Sequence of chain 1.A:
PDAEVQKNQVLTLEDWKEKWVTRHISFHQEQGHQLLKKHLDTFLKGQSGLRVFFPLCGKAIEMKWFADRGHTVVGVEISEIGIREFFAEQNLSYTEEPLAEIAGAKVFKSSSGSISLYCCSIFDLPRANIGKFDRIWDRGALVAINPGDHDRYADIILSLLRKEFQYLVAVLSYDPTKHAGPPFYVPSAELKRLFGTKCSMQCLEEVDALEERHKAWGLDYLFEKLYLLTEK

A protein and the small-molecule ligand that binds it are described below.
Small molecule (SMILES): Sc1ncnc2[nH]cnc12

Binding-site contacts:
Ligand atom C5 contacts residue THR70 of chain 1.A at 3.4 Å.
Ligand atom C6 contacts residue GLN194 of chain 1.A at 3.7 Å.
Ligand atom N7 contacts residue THR70 of chain 1.A at 3.9 Å.
Ligand atom C2 contacts residue LEU256 of chain 1.A at 3.7 Å (hydrophobic).
Ligand atom N7 contacts residue HIS67 of chain 1.A at 3.4 Å (h-bond).
Ligand atom S6 contacts residue THR70 of chain 1.A at 4.3 Å.
Ligand atom C2 contacts residue GLN194 of chain 1.A at 2.8 Å.
Ligand atom C5 contacts residue LEU232 of chain 1.A at 4.1 Å (hydrophobic).
Ligand atom S6 contacts residue LEU232 of chain 1.A at 4.0 Å.
Ligand atom N1 contacts residue THR70 of chain 1.A at 3.7 Å.
Ligand atom N3 contacts residue GLN194 of chain 1.A at 4.1 Å.
Ligand atom C2 contacts residue THR70 of chain 1.A at 3.7 Å.
Ligand atom S6 contacts residue HIS67 of chain 1.A at 3.5 Å (h-bond).
Ligand atom C5 contacts residue HIS67 of chain 1.A at 4.5 Å.
Ligand atom C8 contacts residue HIS67 of chain 1.A at 4.2 Å.
Ligand atom C8 contacts residue LEU232 of chain 1.A at 3.7 Å (hydrophobic).
Ligand atom S6 contacts residue GLN194 of chain 1.A at 4.4 Å.
Ligand atom N1 contacts residue GLN194 of chain 1.A at 2.5 Å (h-bond).
Ligand atom N9 contacts residue LEU232 of chain 1.A at 4.4 Å.
Ligand atom N1 contacts residue PHE71 of chain 1.A at 3.9 Å.
Ligand atom C4 contacts residue THR70 of chain 1.A at 3.4 Å.
Ligand atom C8 contacts residue THR70 of chain 1.A at 4.2 Å.
Ligand atom N3 contacts residue LEU256 of chain 1.A at 3.6 Å.
Ligand atom C5 contacts residue LEU256 of chain 1.A at 4.0 Å (hydrophobic).
Ligand atom C6 contacts residue PHE71 of chain 1.A at 3.9 Å (hydrophobic).
Ligand atom C6 contacts residue LEU232 of chain 1.A at 4.4 Å (hydrophobic).
Ligand atom S6 contacts residue LEU196 of chain 1.A at 4.1 Å.
Ligand atom N9 contacts residue THR70 of chain 1.A at 4.0 Å.
Ligand atom C6 contacts residue THR70 of chain 1.A at 3.5 Å.
Ligand atom N1 contacts residue LEU256 of chain 1.A at 3.8 Å.
Ligand atom N9 contacts residue LEU256 of chain 1.A at 4.4 Å.
Ligand atom N7 contacts residue LEU232 of chain 1.A at 3.5 Å.
Ligand atom S6 contacts residue PHE71 of chain 1.A at 3.6 Å.
Ligand atom N3 contacts residue THR70 of chain 1.A at 3.6 Å.
Ligand atom C4 contacts residue LEU256 of chain 1.A at 3.8 Å (hydrophobic).
Ligand atom C6 contacts residue LEU256 of chain 1.A at 4.0 Å (hydrophobic).